Sequence of chain 1.B:
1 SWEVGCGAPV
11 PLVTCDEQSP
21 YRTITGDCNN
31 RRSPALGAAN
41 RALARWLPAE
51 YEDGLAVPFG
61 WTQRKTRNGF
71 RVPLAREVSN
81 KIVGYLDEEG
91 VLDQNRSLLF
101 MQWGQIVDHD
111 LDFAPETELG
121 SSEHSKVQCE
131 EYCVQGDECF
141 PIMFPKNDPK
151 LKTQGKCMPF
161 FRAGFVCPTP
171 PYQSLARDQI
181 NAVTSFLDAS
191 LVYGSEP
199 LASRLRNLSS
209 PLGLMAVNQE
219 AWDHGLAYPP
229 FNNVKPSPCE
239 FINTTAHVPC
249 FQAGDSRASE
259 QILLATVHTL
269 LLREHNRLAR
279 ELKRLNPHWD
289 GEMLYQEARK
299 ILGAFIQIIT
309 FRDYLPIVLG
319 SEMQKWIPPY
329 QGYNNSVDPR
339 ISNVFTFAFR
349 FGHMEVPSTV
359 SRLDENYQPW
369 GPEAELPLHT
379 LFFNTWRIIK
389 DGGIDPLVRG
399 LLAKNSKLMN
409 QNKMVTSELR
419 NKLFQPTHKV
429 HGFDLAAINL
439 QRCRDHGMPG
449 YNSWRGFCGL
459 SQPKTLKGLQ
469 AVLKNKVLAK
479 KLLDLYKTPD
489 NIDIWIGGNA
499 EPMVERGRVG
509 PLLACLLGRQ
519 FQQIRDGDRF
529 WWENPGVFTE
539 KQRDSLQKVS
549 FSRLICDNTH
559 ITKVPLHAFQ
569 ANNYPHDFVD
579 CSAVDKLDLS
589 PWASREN

Binding-site contacts:
Ligand atom O5 contacts residue ALA244 of chain 1.B at 3.8 Å.
Ligand atom C6 contacts residue TRP384 of chain 1.B at 3.9 Å (hydrophobic).
Ligand atom O6 contacts residue TRP384 of chain 1.B at 4.1 Å.
Ligand atom O6 contacts residue LYS388 of chain 1.B at 3.5 Å.
Ligand atom O5 contacts residue ASN241 of chain 1.B at 2.4 Å (h-bond).
Ligand atom C5 contacts residue TRP384 of chain 1.B at 4.1 Å (hydrophobic).
Ligand atom O6 contacts residue GLU371 of chain 1.B at 4.0 Å.
Ligand atom N2 contacts residue ASN241 of chain 1.B at 2.9 Å (h-bond).
Ligand atom O6 contacts residue ALA244 of chain 1.B at 3.5 Å.
Ligand atom C1 contacts residue ALA244 of chain 1.B at 4.4 Å (hydrophobic).
Ligand atom C2 contacts residue TRP384 of chain 1.B at 3.8 Å (hydrophobic).
Ligand atom O3 contacts residue TRP384 of chain 1.B at 4.4 Å.
Ligand atom C2 contacts residue ASN241 of chain 1.B at 2.4 Å.
Ligand atom C8 contacts residue ASN241 of chain 1.B at 3.9 Å.
Ligand atom O7 contacts residue TRP384 of chain 1.B at 3.8 Å.
Ligand atom C5 contacts residue ASN241 of chain 1.B at 3.7 Å.
Ligand atom O7 contacts residue ASN241 of chain 1.B at 3.3 Å (h-bond).
Ligand atom C8 contacts residue ILE240 of chain 1.B at 4.4 Å (hydrophobic).
Ligand atom C1 contacts residue ASN241 of chain 1.B at 1.4 Å.
Ligand atom C7 contacts residue ASN241 of chain 1.B at 3.1 Å.
Ligand atom C4 contacts residue ASN241 of chain 1.B at 4.2 Å.
Ligand atom C3 contacts residue TRP384 of chain 1.B at 4.3 Å (hydrophobic).
Ligand atom O5 contacts residue TRP384 of chain 1.B at 3.7 Å.
Ligand atom C1 contacts residue TRP384 of chain 1.B at 4.1 Å (hydrophobic).
Ligand atom C3 contacts residue ASN241 of chain 1.B at 3.8 Å.
Ligand atom C4 contacts residue TRP384 of chain 1.B at 4.1 Å (hydrophobic).

This protein binds this small molecule.
Small molecule (SMILES): CC(=O)N[C@H]1[C@H](O[C@H]2[C@H](O)[C@@H](NC(C)=O)CO[C@@H]2CO)O[C@H](CO)[C@@H](O)[C@@H]1O